Sequence of chain 1.A:
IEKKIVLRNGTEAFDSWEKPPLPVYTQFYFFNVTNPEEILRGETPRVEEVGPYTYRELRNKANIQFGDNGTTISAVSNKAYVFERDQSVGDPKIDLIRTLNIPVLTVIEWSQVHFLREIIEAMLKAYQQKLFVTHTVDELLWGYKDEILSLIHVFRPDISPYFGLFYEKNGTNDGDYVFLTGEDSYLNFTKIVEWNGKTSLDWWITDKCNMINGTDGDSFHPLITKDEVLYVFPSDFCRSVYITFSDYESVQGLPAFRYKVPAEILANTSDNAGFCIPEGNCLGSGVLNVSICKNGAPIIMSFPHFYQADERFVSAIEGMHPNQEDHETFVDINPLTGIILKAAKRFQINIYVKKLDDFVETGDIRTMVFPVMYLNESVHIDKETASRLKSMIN

The protein below binds the small molecule below.
Small molecule (SMILES): CC(=O)N[C@@H]1[C@@H](O)[C@H](O)[C@@H](CO)O[C@H]1O

Binding-site contacts:
Ligand atom O5 contacts residue ASN188 of chain 1.A at 2.4 Å (h-bond).
Ligand atom N2 contacts residue ASP184 of chain 1.A at 3.1 Å (salt-bridge).
Ligand atom C3 contacts residue ASP184 of chain 1.A at 4.2 Å.
Ligand atom O5 contacts residue SER185 of chain 1.A at 3.8 Å.
Ligand atom C2 contacts residue ASP184 of chain 1.A at 3.5 Å.
Ligand atom C5 contacts residue ASN188 of chain 1.A at 3.0 Å.
Ligand atom C1 contacts residue ASN188 of chain 1.A at 1.4 Å.
Ligand atom C2 contacts residue ASN188 of chain 1.A at 2.4 Å.
Ligand atom C8 contacts residue VAL193 of chain 1.A at 4.4 Å (hydrophobic).
Ligand atom O7 contacts residue ASN188 of chain 1.A at 4.3 Å.
Ligand atom C7 contacts residue ASP184 of chain 1.A at 4.2 Å.
Ligand atom O5 contacts residue ASP184 of chain 1.A at 3.0 Å (salt-bridge).
Ligand atom O3 contacts residue ASN188 of chain 1.A at 4.4 Å.
Ligand atom C5 contacts residue ASP184 of chain 1.A at 4.3 Å.
Ligand atom O6 contacts residue ASN188 of chain 1.A at 3.0 Å (h-bond).
Ligand atom O7 contacts residue LEU180 of chain 1.A at 3.6 Å.
Ligand atom C2 contacts residue LEU180 of chain 1.A at 4.2 Å (hydrophobic).
Ligand atom N2 contacts residue ASN188 of chain 1.A at 3.5 Å (h-bond).
Ligand atom C6 contacts residue ASN188 of chain 1.A at 3.0 Å.
Ligand atom C5 contacts residue SER185 of chain 1.A at 4.1 Å.
Ligand atom C6 contacts residue SER185 of chain 1.A at 3.6 Å.
Ligand atom C1 contacts residue LEU180 of chain 1.A at 4.0 Å (hydrophobic).
Ligand atom C8 contacts residue LEU180 of chain 1.A at 3.6 Å (hydrophobic).
Ligand atom C7 contacts residue ASN188 of chain 1.A at 4.3 Å.
Ligand atom C8 contacts residue ASP184 of chain 1.A at 4.5 Å.
Ligand atom N2 contacts residue LEU180 of chain 1.A at 3.5 Å.
Ligand atom C3 contacts residue ASN188 of chain 1.A at 3.4 Å.
Ligand atom C4 contacts residue ASN188 of chain 1.A at 3.3 Å.
Ligand atom C7 contacts residue LEU180 of chain 1.A at 3.3 Å (hydrophobic).
Ligand atom C1 contacts residue ASP184 of chain 1.A at 3.0 Å.